Binding-site contacts:
Ligand atom O7 contacts residue ASN65 of chain 2.A at 3.3 Å (h-bond).
Ligand atom C2 contacts residue ASN65 of chain 2.A at 2.5 Å.
Ligand atom C3 contacts residue ASN65 of chain 2.A at 3.8 Å.
Ligand atom C1 contacts residue ASN65 of chain 2.A at 1.4 Å.
Ligand atom N2 contacts residue ASN65 of chain 2.A at 3.1 Å (h-bond).
Ligand atom C8 contacts residue ILE386 of chain 2.A at 4.4 Å (hydrophobic).
Ligand atom C7 contacts residue ILE355 of chain 2.A at 4.4 Å (hydrophobic).
Ligand atom O5 contacts residue ASN65 of chain 2.A at 2.2 Å (h-bond).
Ligand atom O7 contacts residue ILE355 of chain 2.A at 4.2 Å.
Ligand atom C7 contacts residue ASN65 of chain 2.A at 3.5 Å.
Ligand atom C5 contacts residue ASN65 of chain 2.A at 3.6 Å.
Ligand atom C8 contacts residue ILE355 of chain 2.A at 4.2 Å (hydrophobic).
Ligand atom C4 contacts residue ASN65 of chain 2.A at 4.1 Å.

This small molecule binds to this protein.
Small molecule (SMILES): CC(=O)N[C@@H]1[C@@H](O)[C@H](O)[C@@H](CO)O[C@H]1O

Sequence of chain 2.A:
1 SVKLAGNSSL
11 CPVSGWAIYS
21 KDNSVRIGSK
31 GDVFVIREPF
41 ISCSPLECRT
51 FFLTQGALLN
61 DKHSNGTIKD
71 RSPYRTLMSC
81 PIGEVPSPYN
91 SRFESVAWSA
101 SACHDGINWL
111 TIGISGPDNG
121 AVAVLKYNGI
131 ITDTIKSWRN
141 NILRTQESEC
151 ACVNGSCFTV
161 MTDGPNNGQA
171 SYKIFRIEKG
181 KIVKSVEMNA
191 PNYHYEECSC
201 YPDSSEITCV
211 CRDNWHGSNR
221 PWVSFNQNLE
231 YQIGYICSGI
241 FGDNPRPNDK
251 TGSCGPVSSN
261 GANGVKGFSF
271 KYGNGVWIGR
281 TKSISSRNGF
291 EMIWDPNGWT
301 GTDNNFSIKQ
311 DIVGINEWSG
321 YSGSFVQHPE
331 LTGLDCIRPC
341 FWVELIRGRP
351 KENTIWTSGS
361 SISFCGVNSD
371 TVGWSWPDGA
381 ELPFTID